This protein binds this small molecule.
Small molecule (SMILES): CC[C@H](C)[C@H](NC(=O)[C@H](CCCN=C(N)N)NC(=O)NC[C@H](CCC(N)=O)NC(=O)NC[C@H](CC(C)C)NC(=O)NC[C@H](CCCN=C(N)N)NC(=O)[C@H](C)NC(=O)[C@H](Cc1cccc2ccccc12)NC(=O)[C@H](CCCCN)NC(=O)[C@H](CCC(=O)O)NC(C)=O)C(=O)N[C@@H](C)C(N)=O

Sequence of chain 1.A:
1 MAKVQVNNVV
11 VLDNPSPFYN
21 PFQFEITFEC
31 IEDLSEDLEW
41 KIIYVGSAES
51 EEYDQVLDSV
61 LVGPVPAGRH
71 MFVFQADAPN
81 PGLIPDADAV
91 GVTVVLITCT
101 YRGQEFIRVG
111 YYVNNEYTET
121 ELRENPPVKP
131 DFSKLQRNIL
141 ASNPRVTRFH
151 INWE

Binding-site contacts:
Ligand atom CD contacts residue PRO144 of chain 1.A at 3.6 Å (hydrophobic).
Ligand atom OE1 contacts residue ARG145 of chain 1.A at 3.4 Å.
Ligand atom CE1 contacts residue ASN8 of chain 1.A at 3.4 Å.
Ligand atom N contacts residue GOL1 of chain 1.U at 3.3 Å (h-bond).
Ligand atom C35 contacts residue VAL146 of chain 1.A at 3.5 Å (hydrophobic).
Ligand atom CG1 contacts residue ASN7 of chain 1.A at 3.3 Å.
Ligand atom CZ1 contacts residue VAL9 of chain 1.A at 3.5 Å (hydrophobic).
Ligand atom N2 contacts residue GOL1 of chain 1.U at 2.9 Å (h-bond).
Ligand atom CG contacts residue ARG148 of chain 1.A at 3.6 Å.
Ligand atom CG1 contacts residue GLY110 of chain 1.B at 3.4 Å.
Ligand atom C3 contacts residue VAL92 of chain 1.B at 3.5 Å (hydrophobic).
Ligand atom NH2 contacts residue GOL1 of chain 1.V at 3.1 Å (h-bond).
Ligand atom O3 contacts residue GOL1 of chain 1.V at 3.0 Å.
Ligand atom CZ contacts residue ASP54 of chain 1.B at 3.5 Å.
Ligand atom CB contacts residue GOL1 of chain 1.U at 3.4 Å.
Ligand atom NH2 contacts residue ASP54 of chain 1.B at 2.8 Å (salt-bridge).
Ligand atom NH1 contacts residue ASP54 of chain 1.B at 2.9 Å (salt-bridge).
Ligand atom CZ2 contacts residue VAL9 of chain 1.A at 3.5 Å (hydrophobic).
Ligand atom O contacts residue ARG148 of chain 1.A at 3.2 Å (salt-bridge).
Ligand atom O contacts residue TYR112 of chain 1.B at 2.8 Å (h-bond).
Ligand atom O contacts residue GOL1 of chain 1.V at 2.9 Å (h-bond).
Ligand atom OE1 contacts residue PRO144 of chain 1.A at 3.4 Å (h-bond).
Ligand atom CD contacts residue SER142 of chain 1.A at 3.4 Å.
Ligand atom CG2 contacts residue VAL6 of chain 1.A at 3.5 Å (hydrophobic).
Ligand atom OE1 contacts residue VAL146 of chain 1.A at 3.0 Å (h-bond).
Ligand atom CZ contacts residue GOL1 of chain 1.V at 3.5 Å.
Ligand atom NH1 contacts residue GOL1 of chain 1.V at 3.5 Å.
Ligand atom CE3 contacts residue VAL109 of chain 1.A at 3.6 Å (hydrophobic).
Ligand atom CE3 contacts residue VAL146 of chain 1.A at 3.6 Å (hydrophobic).
Ligand atom CH3 contacts residue GOL1 of chain 1.U at 3.5 Å.
Ligand atom CD3 contacts residue VAL6 of chain 1.A at 3.6 Å (hydrophobic).
Ligand atom OE1 contacts residue ARG145 of chain 1.B at 2.9 Å (salt-bridge).
Ligand atom NE2 contacts residue PRO144 of chain 1.A at 2.9 Å (h-bond).
Ligand atom N12 contacts residue THR147 of chain 1.B at 3.5 Å (h-bond).
Ligand atom NH1 contacts residue GLU51 of chain 1.B at 3.5 Å.
Ligand atom NH1 contacts residue GLU51 of chain 1.B at 2.9 Å (salt-bridge).
Ligand atom CD contacts residue ARG148 of chain 1.A at 3.4 Å.
Ligand atom CB contacts residue ASN7 of chain 1.A at 3.3 Å.
Ligand atom NH2 contacts residue GOL1 of chain 1.V at 3.0 Å.
Ligand atom NE contacts residue GOL1 of chain 1.V at 3.1 Å (h-bond).

Sequence of chain 1.B:
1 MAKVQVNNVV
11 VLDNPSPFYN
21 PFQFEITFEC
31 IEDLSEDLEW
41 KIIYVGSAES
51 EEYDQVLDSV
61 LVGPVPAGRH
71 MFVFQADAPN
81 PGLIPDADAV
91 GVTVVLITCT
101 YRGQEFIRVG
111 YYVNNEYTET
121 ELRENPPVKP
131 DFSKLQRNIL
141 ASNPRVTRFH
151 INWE